Binding-site contacts:
Ligand atom C8 contacts residue ASN603 of chain 1.C at 4.4 Å.
Ligand atom C8 contacts residue GLN631 of chain 1.C at 3.5 Å.
Ligand atom C3 contacts residue ASN603 of chain 1.C at 3.8 Å.
Ligand atom C2 contacts residue ASN603 of chain 1.C at 2.5 Å.
Ligand atom C7 contacts residue ASN603 of chain 1.C at 3.8 Å.
Ligand atom N2 contacts residue ASN603 of chain 1.C at 2.9 Å (h-bond).
Ligand atom O5 contacts residue ASN603 of chain 1.C at 2.4 Å (h-bond).
Ligand atom C5 contacts residue ASN603 of chain 1.C at 3.7 Å.
Ligand atom O5 contacts residue GLU606 of chain 1.C at 4.5 Å.
Ligand atom O7 contacts residue ASN603 of chain 1.C at 4.3 Å.
Ligand atom C1 contacts residue ASN603 of chain 1.C at 1.4 Å.
Ligand atom C4 contacts residue ASN603 of chain 1.C at 4.3 Å.

A small-molecule ligand and the protein it binds are described below.
Small molecule (SMILES): CC(=O)N[C@@H]1[C@@H](O)[C@H](O)[C@@H](CO)O[C@H]1O

Sequence of chain 1.C:
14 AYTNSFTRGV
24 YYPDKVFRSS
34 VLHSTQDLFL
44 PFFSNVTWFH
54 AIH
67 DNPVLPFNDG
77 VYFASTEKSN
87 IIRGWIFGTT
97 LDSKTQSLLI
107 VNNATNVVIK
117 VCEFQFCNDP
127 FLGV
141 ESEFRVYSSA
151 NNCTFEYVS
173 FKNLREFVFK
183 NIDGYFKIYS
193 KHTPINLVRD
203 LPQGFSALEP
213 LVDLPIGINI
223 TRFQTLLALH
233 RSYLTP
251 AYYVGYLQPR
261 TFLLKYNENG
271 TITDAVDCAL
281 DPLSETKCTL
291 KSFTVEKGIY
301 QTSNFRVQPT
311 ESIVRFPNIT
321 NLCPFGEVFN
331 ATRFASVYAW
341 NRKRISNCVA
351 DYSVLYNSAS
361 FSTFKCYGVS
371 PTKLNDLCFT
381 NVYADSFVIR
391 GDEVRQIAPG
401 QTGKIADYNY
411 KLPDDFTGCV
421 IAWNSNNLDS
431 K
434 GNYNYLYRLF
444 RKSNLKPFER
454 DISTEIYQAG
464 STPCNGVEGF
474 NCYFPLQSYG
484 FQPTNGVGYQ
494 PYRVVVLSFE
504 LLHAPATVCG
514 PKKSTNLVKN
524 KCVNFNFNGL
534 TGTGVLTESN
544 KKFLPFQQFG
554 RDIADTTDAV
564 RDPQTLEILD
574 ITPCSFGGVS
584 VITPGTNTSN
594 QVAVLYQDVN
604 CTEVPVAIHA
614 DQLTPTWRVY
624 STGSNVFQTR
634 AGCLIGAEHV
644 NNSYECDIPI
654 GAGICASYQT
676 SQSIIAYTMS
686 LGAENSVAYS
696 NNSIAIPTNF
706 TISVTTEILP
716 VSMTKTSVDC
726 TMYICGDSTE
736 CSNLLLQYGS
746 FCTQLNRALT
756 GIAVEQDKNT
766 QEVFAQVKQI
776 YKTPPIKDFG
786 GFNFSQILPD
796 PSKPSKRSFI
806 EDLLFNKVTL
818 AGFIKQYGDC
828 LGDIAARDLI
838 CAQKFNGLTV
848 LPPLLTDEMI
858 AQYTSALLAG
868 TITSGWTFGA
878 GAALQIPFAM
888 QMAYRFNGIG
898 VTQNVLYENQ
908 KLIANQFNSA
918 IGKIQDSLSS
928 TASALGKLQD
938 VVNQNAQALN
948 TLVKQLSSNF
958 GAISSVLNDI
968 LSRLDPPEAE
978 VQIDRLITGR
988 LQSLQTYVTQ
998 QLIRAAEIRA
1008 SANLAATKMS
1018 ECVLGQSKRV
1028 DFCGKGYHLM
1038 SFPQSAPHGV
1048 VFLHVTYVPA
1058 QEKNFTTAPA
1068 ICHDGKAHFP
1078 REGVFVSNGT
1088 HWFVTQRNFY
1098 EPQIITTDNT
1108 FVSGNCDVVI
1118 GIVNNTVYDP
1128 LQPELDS